Binding-site contacts:
Ligand atom OG contacts residue TYR95 of chain 1.C at 2.7 Å (h-bond).
Ligand atom NH2 contacts residue ASP193 of chain 1.C at 2.8 Å (salt-bridge).
Ligand atom CA contacts residue GLU90 of chain 1.C at 3.4 Å.
Ligand atom CD contacts residue TYR95 of chain 1.C at 3.4 Å (hydrophobic).
Ligand atom O contacts residue ALA94 of chain 1.C at 3.5 Å (h-bond).
Ligand atom CB contacts residue LEU93 of chain 1.C at 3.2 Å (hydrophobic).
Ligand atom C contacts residue GLU90 of chain 1.C at 3.3 Å.
Ligand atom O contacts residue GLY197 of chain 1.C at 2.9 Å (h-bond).
Ligand atom C contacts residue SER92 of chain 1.C at 3.5 Å.
Ligand atom CZ contacts residue ASP193 of chain 1.C at 3.5 Å.
Ligand atom CE1 contacts residue ARG221 of chain 1.C at 3.4 Å.
Ligand atom NE contacts residue GLY220 of chain 1.C at 3.3 Å.
Ligand atom O contacts residue SER199 of chain 1.C at 3.3 Å.
Ligand atom O contacts residue TRP219 of chain 1.C at 3.1 Å.
Ligand atom NE contacts residue GLY222 of chain 1.C at 3.2 Å (h-bond).
Ligand atom CG contacts residue LEU93 of chain 1.C at 3.5 Å (hydrophobic).
Ligand atom O contacts residue LEU93 of chain 1.C at 2.6 Å (h-bond).
Ligand atom CA contacts residue SER199 of chain 1.C at 3.6 Å.
Ligand atom NH2 contacts residue GLY222 of chain 1.C at 2.7 Å (h-bond).
Ligand atom CG2 contacts residue LYS31 of chain 1.C at 3.3 Å.
Ligand atom N contacts residue LEU93 of chain 1.C at 3.2 Å (h-bond).
Ligand atom CZ contacts residue GLY222 of chain 1.C at 3.3 Å.
Ligand atom CZ contacts residue SER194 of chain 1.C at 3.5 Å.
Ligand atom CD2 contacts residue LEU93 of chain 1.C at 3.5 Å (hydrophobic).
Ligand atom N contacts residue GLU90 of chain 1.C at 3.4 Å (salt-bridge).
Ligand atom NH1 contacts residue ASP193 of chain 1.C at 2.9 Å (salt-bridge).
Ligand atom CZ contacts residue GLY220 of chain 1.C at 3.6 Å.
Ligand atom NH1 contacts residue SER194 of chain 1.C at 2.8 Å (h-bond).
Ligand atom O contacts residue LYS196 of chain 1.C at 3.3 Å.
Ligand atom O contacts residue GLY220 of chain 1.C at 2.9 Å (h-bond).
Ligand atom O contacts residue LYS196 of chain 1.C at 3.5 Å.
Ligand atom OH contacts residue ARG221 of chain 1.C at 3.3 Å (salt-bridge).
Ligand atom NH2 contacts residue GLY220 of chain 1.C at 3.5 Å.
Ligand atom O contacts residue LYS196 of chain 1.C at 3.0 Å (salt-bridge).
Ligand atom CB contacts residue TYR95 of chain 1.C at 3.2 Å (hydrophobic).
Ligand atom CG contacts residue TYR95 of chain 1.C at 3.5 Å (hydrophobic).
Ligand atom O contacts residue SER92 of chain 1.C at 3.5 Å (h-bond).
Ligand atom CB contacts residue SER92 of chain 1.C at 3.2 Å.
Ligand atom CD contacts residue GLU90 of chain 1.C at 3.4 Å.
Ligand atom CB contacts residue HIS47 of chain 1.C at 3.5 Å.

A protein and the small-molecule ligand that binds it are described below.
Small molecule (SMILES): CC[C@H](C)[C@@H]1NC(=O)[C@H](Cc2ccc(O)cc2)NC(=O)[C@H](CCCN=C(N)N)NC(=O)[C@H](CO)NC(=O)[C@H](Cc2ccc(O)cc2)NC(=O)[C@H](C)NC(=O)[C@@H]2CCCN2C(=O)[C@@H](N)CSSC[C@@H](C=O)NC(=O)CNC1=O

Sequence of chain 1.C:
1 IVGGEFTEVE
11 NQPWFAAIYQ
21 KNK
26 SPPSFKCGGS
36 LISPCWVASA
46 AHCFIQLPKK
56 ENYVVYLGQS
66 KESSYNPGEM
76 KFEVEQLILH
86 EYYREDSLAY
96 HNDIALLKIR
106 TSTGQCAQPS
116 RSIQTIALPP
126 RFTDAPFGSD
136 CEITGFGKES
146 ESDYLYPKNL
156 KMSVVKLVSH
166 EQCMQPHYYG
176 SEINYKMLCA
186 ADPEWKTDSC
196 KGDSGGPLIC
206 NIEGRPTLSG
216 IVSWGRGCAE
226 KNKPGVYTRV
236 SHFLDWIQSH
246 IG